Sequence of chain 1.B:
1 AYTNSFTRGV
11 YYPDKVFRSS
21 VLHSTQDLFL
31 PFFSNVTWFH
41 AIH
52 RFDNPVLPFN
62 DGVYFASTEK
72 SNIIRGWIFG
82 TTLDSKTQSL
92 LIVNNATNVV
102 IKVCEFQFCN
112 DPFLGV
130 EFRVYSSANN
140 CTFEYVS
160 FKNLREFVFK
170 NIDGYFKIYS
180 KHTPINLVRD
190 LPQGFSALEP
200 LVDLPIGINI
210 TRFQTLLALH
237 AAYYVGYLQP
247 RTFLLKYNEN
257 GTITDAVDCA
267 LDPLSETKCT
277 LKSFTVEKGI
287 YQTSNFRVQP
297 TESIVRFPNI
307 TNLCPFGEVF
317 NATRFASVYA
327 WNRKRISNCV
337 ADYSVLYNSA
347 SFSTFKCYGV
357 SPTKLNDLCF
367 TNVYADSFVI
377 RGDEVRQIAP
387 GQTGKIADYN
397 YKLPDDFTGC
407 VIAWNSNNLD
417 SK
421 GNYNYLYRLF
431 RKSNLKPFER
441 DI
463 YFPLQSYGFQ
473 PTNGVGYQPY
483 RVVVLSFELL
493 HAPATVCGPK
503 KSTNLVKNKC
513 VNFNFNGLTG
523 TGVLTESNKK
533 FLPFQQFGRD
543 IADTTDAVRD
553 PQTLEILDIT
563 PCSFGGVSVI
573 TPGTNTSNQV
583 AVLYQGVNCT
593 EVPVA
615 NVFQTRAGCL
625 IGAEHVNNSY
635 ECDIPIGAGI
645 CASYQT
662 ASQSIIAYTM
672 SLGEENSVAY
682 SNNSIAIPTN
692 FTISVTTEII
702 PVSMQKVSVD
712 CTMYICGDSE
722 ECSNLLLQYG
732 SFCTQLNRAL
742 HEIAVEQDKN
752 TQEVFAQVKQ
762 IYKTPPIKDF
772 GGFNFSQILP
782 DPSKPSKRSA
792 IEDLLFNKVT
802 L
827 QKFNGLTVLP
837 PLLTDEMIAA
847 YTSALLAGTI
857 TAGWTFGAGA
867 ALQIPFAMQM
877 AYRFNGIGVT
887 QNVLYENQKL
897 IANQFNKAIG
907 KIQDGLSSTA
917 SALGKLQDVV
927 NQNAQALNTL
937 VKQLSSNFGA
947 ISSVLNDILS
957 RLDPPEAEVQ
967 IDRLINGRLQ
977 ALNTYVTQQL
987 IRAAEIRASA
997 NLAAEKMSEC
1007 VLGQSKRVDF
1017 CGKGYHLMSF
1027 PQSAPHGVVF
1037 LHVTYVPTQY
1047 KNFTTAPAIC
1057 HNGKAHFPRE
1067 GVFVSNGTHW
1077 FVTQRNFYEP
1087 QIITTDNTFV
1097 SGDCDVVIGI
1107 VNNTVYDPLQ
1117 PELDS

This small molecule binds to this protein.
Small molecule (SMILES): CC(=O)N[C@H]1[C@H](O[C@H]2[C@H](O)[C@@H](NC(C)=O)CO[C@@H]2CO)O[C@H](CO)[C@@H](O[C@@H]2O[C@H](CO[C@H]3O[C@H](CO)[C@@H](O)[C@H](O)[C@@H]3O)[C@@H](O)[C@H](O[C@H]3O[C@H](CO)[C@@H](O)[C@H](O)[C@@H]3O)[C@@H]2O)[C@@H]1O

Binding-site contacts:
Ligand atom C2 contacts residue ASN1108 of chain 1.B at 2.4 Å.
Ligand atom C8 contacts residue ASN1108 of chain 1.B at 4.4 Å.
Ligand atom C4 contacts residue ASN1108 of chain 1.B at 4.2 Å.
Ligand atom O5 contacts residue ASN1108 of chain 1.B at 2.4 Å (h-bond).
Ligand atom N2 contacts residue ASN1108 of chain 1.B at 2.9 Å (h-bond).
Ligand atom C3 contacts residue ASN1108 of chain 1.B at 3.8 Å.
Ligand atom O7 contacts residue ASN1108 of chain 1.B at 3.2 Å (h-bond).
Ligand atom O6 contacts residue ASN1108 of chain 1.B at 4.5 Å.
Ligand atom C7 contacts residue ASN1108 of chain 1.B at 3.2 Å.
Ligand atom C1 contacts residue ASN1108 of chain 1.B at 1.4 Å.
Ligand atom C5 contacts residue ASN1108 of chain 1.B at 3.7 Å.